This protein binds this small molecule.
Small molecule (SMILES): Cc1cc(-c2cc(C#N)ccc2O[C@@H]2C[C@@H]2c2ccc(F)cc2F)n[nH]1

Binding-site contacts:
Ligand atom C2 contacts residue GLU113 of chain 1.A at 3.7 Å.
Ligand atom C12 contacts residue LEU38 of chain 1.A at 3.9 Å (hydrophobic).
Ligand atom C23 contacts residue ARG169 of chain 1.A at 3.9 Å.
Ligand atom N5 contacts residue MET115 of chain 1.A at 2.9 Å (h-bond).
Ligand atom C20 contacts residue LEU172 of chain 1.A at 3.8 Å (hydrophobic).
Ligand atom N6 contacts residue LEU172 of chain 1.A at 3.9 Å.
Ligand atom N5 contacts residue GLU113 of chain 1.A at 3.6 Å.
Ligand atom F24 contacts residue GLY185 of chain 1.A at 3.0 Å.
Ligand atom C21 contacts residue ASP119 of chain 1.A at 3.5 Å.
Ligand atom F24 contacts residue LEU172 of chain 1.A at 3.8 Å.
Ligand atom N5 contacts residue ALA64 of chain 1.A at 3.9 Å.
Ligand atom C1 contacts residue LEU172 of chain 1.A at 3.7 Å (hydrophobic).
Ligand atom C22 contacts residue ARG169 of chain 1.A at 2.9 Å.
Ligand atom F27 contacts residue VAL46 of chain 1.A at 3.6 Å.
Ligand atom C10 contacts residue MET115 of chain 1.A at 3.3 Å (hydrophobic).
Ligand atom C3 contacts residue LEU172 of chain 1.A at 3.7 Å (hydrophobic).
Ligand atom N29 contacts residue MET115 of chain 1.A at 3.6 Å (h-bond).
Ligand atom C21 contacts residue ARG169 of chain 1.A at 3.5 Å.
Ligand atom N29 contacts residue ALA116 of chain 1.A at 3.3 Å (h-bond).
Ligand atom O14 contacts residue LEU172 of chain 1.A at 3.9 Å.
Ligand atom C9 contacts residue MET115 of chain 1.A at 2.9 Å (hydrophobic).
Ligand atom C25 contacts residue LEU172 of chain 1.A at 3.8 Å (hydrophobic).
Ligand atom C25 contacts residue GLY185 of chain 1.A at 3.7 Å.
Ligand atom N6 contacts residue ALA64 of chain 1.A at 3.5 Å.
Ligand atom C22 contacts residue LEU172 of chain 1.A at 3.5 Å (hydrophobic).
Ligand atom C2 contacts residue ALA64 of chain 1.A at 3.7 Å (hydrophobic).
Ligand atom N6 contacts residue LEU114 of chain 1.A at 3.8 Å.
Ligand atom C17 contacts residue VAL46 of chain 1.A at 3.8 Å (hydrophobic).
Ligand atom C11 contacts residue GLY118 of chain 1.A at 3.8 Å.
Ligand atom C21 contacts residue LEU172 of chain 1.A at 3.5 Å (hydrophobic).
Ligand atom N6 contacts residue MET115 of chain 1.A at 3.5 Å (h-bond).
Ligand atom C2 contacts residue LEU172 of chain 1.A at 3.5 Å (hydrophobic).
Ligand atom C1 contacts residue LEU112 of chain 1.A at 3.8 Å (hydrophobic).
Ligand atom C23 contacts residue LEU172 of chain 1.A at 3.6 Å (hydrophobic).
Ligand atom C28 contacts residue MET115 of chain 1.A at 3.2 Å (hydrophobic).
Ligand atom F24 contacts residue ASN170 of chain 1.A at 3.0 Å.
Ligand atom F24 contacts residue ASP186 of chain 1.A at 3.2 Å.
Ligand atom N6 contacts residue GLU113 of chain 1.A at 2.7 Å (salt-bridge).
Ligand atom C8 contacts residue MET115 of chain 1.A at 3.8 Å (hydrophobic).
Ligand atom N5 contacts residue LEU114 of chain 1.A at 3.8 Å.

Sequence of chain 1.A:
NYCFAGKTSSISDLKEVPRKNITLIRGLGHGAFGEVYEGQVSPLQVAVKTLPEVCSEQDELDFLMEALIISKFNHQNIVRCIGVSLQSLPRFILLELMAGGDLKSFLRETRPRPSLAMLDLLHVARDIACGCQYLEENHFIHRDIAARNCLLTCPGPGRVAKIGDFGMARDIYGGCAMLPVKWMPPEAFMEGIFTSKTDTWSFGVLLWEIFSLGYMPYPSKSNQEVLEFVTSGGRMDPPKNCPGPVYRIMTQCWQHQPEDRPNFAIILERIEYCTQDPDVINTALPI